Sequence of chain 1.C:
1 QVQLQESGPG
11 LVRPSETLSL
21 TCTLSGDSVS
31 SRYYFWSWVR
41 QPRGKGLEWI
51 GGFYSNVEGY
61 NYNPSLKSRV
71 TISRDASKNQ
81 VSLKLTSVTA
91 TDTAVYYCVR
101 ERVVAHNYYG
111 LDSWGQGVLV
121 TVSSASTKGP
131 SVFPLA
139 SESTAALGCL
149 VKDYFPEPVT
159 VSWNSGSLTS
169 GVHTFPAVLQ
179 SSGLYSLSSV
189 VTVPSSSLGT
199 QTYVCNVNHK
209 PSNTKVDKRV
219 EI

Binding-site contacts:
Ligand atom CG1 contacts residue TYR91 of chain 1.D at 4.0 Å (hydrophobic).
Ligand atom CG2 contacts residue ILE96 of chain 1.D at 3.8 Å (hydrophobic).
Ligand atom CA contacts residue TYR54 of chain 1.C at 3.8 Å (hydrophobic).
Ligand atom C contacts residue TYR91 of chain 1.D at 3.9 Å (hydrophobic).
Ligand atom CB contacts residue ASN32 of chain 1.D at 3.5 Å.
Ligand atom CA contacts residue TYR91 of chain 1.D at 3.5 Å (hydrophobic).
Ligand atom N contacts residue PHE94 of chain 1.D at 3.9 Å.
Ligand atom O contacts residue TYR54 of chain 1.C at 3.4 Å.
Ligand atom CA contacts residue TYR91 of chain 1.D at 3.8 Å (hydrophobic).
Ligand atom N contacts residue TYR54 of chain 1.C at 2.9 Å (h-bond).
Ligand atom CD1 contacts residue SER34 of chain 1.D at 3.9 Å.
Ligand atom CD1 contacts residue TYR91 of chain 1.D at 3.8 Å (hydrophobic).
Ligand atom CB contacts residue ARG102 of chain 1.C at 3.5 Å.
Ligand atom CA contacts residue GLU92 of chain 1.D at 3.8 Å.
Ligand atom CG1 contacts residue PHE94 of chain 1.D at 3.9 Å (hydrophobic).
Ligand atom CB contacts residue TYR54 of chain 1.C at 3.7 Å (hydrophobic).
Ligand atom N contacts residue TYR91 of chain 1.D at 3.7 Å.
Ligand atom CA contacts residue ARG102 of chain 1.C at 3.8 Å.
Ligand atom CG2 contacts residue ASN93 of chain 1.D at 3.6 Å.
Ligand atom CB contacts residue PHE94 of chain 1.D at 3.7 Å (hydrophobic).
Ligand atom N contacts residue PHE35 of chain 1.C at 3.9 Å.
Ligand atom CG2 contacts residue ARG102 of chain 1.C at 3.5 Å.
Ligand atom O contacts residue VAL103 of chain 1.C at 3.3 Å.
Ligand atom CA contacts residue TYR54 of chain 1.C at 3.6 Å (hydrophobic).
Ligand atom CA contacts residue PHE35 of chain 1.C at 3.6 Å (hydrophobic).
Ligand atom O contacts residue VAL103 of chain 1.C at 3.6 Å.
Ligand atom CA contacts residue TYR91 of chain 1.D at 3.8 Å (hydrophobic).
Ligand atom N contacts residue TYR91 of chain 1.D at 2.9 Å (h-bond).
Ligand atom CD1 contacts residue HIS49 of chain 1.D at 3.7 Å.
Ligand atom CG2 contacts residue GLU101 of chain 1.C at 3.6 Å.
Ligand atom CB contacts residue TYR91 of chain 1.D at 3.7 Å (hydrophobic).
Ligand atom CG2 contacts residue TYR91 of chain 1.D at 3.4 Å (hydrophobic).
Ligand atom CB contacts residue TYR54 of chain 1.C at 3.5 Å (hydrophobic).
Ligand atom CD1 contacts residue ARG46 of chain 1.D at 3.9 Å.
Ligand atom O contacts residue TYR91 of chain 1.D at 3.4 Å.
Ligand atom CG2 contacts residue PHE94 of chain 1.D at 3.8 Å (hydrophobic).
Ligand atom C contacts residue PHE35 of chain 1.C at 3.9 Å (hydrophobic).
Ligand atom C contacts residue TYR91 of chain 1.D at 3.7 Å (hydrophobic).
Ligand atom O contacts residue VAL104 of chain 1.C at 3.1 Å (h-bond).
Ligand atom C contacts residue TYR54 of chain 1.C at 3.7 Å (hydrophobic).

A protein and the small-molecule ligand that binds it are described below.
Small molecule (SMILES): CC[C@H](C)[C@H](NC(=O)CNC(=O)[C@@H](NC(=O)[C@H](C)N)C(C)C)C(=O)NCC(=O)N[C@@H](C)C(=O)N[C@H](C=O)C(C)C

Sequence of chain 1.D:
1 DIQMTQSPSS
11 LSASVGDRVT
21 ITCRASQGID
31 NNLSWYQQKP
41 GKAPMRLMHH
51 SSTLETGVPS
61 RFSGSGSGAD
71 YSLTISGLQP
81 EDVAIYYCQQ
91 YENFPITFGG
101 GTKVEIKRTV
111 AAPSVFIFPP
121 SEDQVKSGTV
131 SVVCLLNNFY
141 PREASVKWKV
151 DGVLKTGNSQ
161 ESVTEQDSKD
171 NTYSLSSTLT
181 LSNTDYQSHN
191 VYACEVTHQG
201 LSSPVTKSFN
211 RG